Binding-site contacts:
Ligand atom C8 contacts residue NAG1 of chain 1.AA at 4.2 Å.
Ligand atom O7 contacts residue SER332 of chain 1.D at 3.7 Å.
Ligand atom C7 contacts residue ASN330 of chain 1.D at 3.5 Å.
Ligand atom C3 contacts residue NAG2 of chain 1.AA at 4.3 Å.
Ligand atom C7 contacts residue GLY333 of chain 1.D at 4.3 Å.
Ligand atom C4 contacts residue NAG2 of chain 1.AA at 4.0 Å.
Ligand atom C2 contacts residue ASN330 of chain 1.D at 2.5 Å.
Ligand atom O5 contacts residue ASN330 of chain 1.D at 2.4 Å (h-bond).
Ligand atom C4 contacts residue ASN330 of chain 1.D at 4.2 Å.
Ligand atom C3 contacts residue NAG1 of chain 1.AA at 4.5 Å.
Ligand atom C5 contacts residue ASN330 of chain 1.D at 3.7 Å.
Ligand atom O7 contacts residue ASN330 of chain 1.D at 3.7 Å.
Ligand atom N2 contacts residue NAG1 of chain 1.AA at 3.9 Å.
Ligand atom O7 contacts residue GLY333 of chain 1.D at 3.5 Å (h-bond).
Ligand atom O4 contacts residue NAG2 of chain 1.AA at 3.4 Å (h-bond).
Ligand atom O3 contacts residue NAG2 of chain 1.AA at 3.4 Å (h-bond).
Ligand atom O3 contacts residue NAG1 of chain 1.AA at 3.4 Å (h-bond).
Ligand atom C8 contacts residue GLY333 of chain 1.D at 4.3 Å.
Ligand atom C8 contacts residue ASN330 of chain 1.D at 4.5 Å.
Ligand atom N2 contacts residue ASN330 of chain 1.D at 2.8 Å (h-bond).
Ligand atom C1 contacts residue ASN330 of chain 1.D at 1.4 Å.
Ligand atom C8 contacts residue THR339 of chain 1.D at 4.2 Å.
Ligand atom C3 contacts residue ASN330 of chain 1.D at 3.8 Å.
Ligand atom C2 contacts residue NAG1 of chain 1.AA at 4.1 Å.

The small molecule below binds the protein below.
Small molecule (SMILES): CC(=O)N[C@@H]1[C@@H](O)[C@H](O)[C@@H](CO)O[C@H]1O

Sequence of chain 1.D:
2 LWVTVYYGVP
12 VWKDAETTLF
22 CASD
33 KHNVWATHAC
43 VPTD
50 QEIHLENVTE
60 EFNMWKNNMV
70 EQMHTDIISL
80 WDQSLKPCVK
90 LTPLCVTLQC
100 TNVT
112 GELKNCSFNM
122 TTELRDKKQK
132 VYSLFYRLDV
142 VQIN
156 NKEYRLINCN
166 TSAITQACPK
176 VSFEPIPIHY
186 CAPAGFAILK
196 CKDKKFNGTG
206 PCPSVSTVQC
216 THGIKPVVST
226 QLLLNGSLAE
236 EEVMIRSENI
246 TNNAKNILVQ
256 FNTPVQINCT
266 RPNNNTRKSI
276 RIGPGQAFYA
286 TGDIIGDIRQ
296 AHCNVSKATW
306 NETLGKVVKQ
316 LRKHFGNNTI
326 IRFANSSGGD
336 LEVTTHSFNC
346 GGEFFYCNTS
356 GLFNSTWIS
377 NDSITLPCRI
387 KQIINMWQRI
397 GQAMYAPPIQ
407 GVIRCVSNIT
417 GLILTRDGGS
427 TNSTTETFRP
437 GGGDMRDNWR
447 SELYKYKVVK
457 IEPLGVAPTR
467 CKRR